Sequence of chain 1.A:
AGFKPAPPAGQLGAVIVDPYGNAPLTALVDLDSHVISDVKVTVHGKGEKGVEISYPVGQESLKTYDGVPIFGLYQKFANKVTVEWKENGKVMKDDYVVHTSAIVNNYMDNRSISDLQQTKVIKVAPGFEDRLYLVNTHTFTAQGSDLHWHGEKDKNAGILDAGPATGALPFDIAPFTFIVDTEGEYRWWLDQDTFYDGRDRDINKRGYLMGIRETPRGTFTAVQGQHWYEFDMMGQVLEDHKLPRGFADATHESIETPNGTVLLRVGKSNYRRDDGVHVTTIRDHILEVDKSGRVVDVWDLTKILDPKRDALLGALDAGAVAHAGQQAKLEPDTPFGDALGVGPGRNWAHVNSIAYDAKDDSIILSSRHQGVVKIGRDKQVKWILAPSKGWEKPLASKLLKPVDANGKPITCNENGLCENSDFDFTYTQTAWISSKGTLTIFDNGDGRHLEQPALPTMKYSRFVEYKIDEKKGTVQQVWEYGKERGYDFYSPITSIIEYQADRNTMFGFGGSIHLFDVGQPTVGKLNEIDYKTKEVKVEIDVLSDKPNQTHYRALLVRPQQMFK

Binding-site contacts:
Ligand atom O3 contacts residue TYR208 of chain 1.A at 3.9 Å.
Ligand atom N1 contacts residue VAL321 of chain 1.A at 4.4 Å.
Ligand atom C6 contacts residue TYR208 of chain 1.A at 4.0 Å (hydrophobic).
Ligand atom C4 contacts residue HS8436 of chain 1.A at 3.3 Å.
Ligand atom C1 contacts residue ILE500 of chain 1.A at 4.1 Å (hydrophobic).
Ligand atom C5 contacts residue HIS252 of chain 1.A at 4.2 Å.
Ligand atom C6 contacts residue THR557 of chain 1.A at 4.4 Å.
Ligand atom C5 contacts residue HS8436 of chain 1.A at 4.0 Å.
Ligand atom O2 contacts residue VAL321 of chain 1.A at 3.7 Å.
Ligand atom C2 contacts residue ILE500 of chain 1.A at 4.1 Å (hydrophobic).
Ligand atom N1 contacts residue THR557 of chain 1.A at 4.2 Å.
Ligand atom C1 contacts residue VAL321 of chain 1.A at 4.3 Å (hydrophobic).
Ligand atom C3 contacts residue HIS356 of chain 1.A at 4.3 Å.
Ligand atom C5 contacts residue THR501 of chain 1.A at 4.2 Å.
Ligand atom C2 contacts residue VAL321 of chain 1.A at 3.3 Å (hydrophobic).
Ligand atom C6 contacts residue THR501 of chain 1.A at 4.5 Å.
Ligand atom C4 contacts residue HIS356 of chain 1.A at 4.2 Å.
Ligand atom OH contacts residue HIS252 of chain 1.A at 3.0 Å (h-bond).
Ligand atom C6 contacts residue PHE171 of chain 1.A at 3.9 Å (hydrophobic).
Ligand atom OH contacts residue HS8436 of chain 1.A at 2.7 Å (h-bond).
Ligand atom C5 contacts residue MET210 of chain 1.A at 4.4 Å (hydrophobic).
Ligand atom C3 contacts residue VAL321 of chain 1.A at 3.4 Å (hydrophobic).
Ligand atom C5 contacts residue PHE171 of chain 1.A at 3.7 Å (hydrophobic).
Ligand atom C4 contacts residue HIS252 of chain 1.A at 3.9 Å.
Ligand atom OH contacts residue HIS356 of chain 1.A at 3.1 Å (h-bond).
Ligand atom N1 contacts residue ILE500 of chain 1.A at 4.3 Å.
Ligand atom C1 contacts residue PHE171 of chain 1.A at 4.4 Å (hydrophobic).
Ligand atom C3 contacts residue HS8436 of chain 1.A at 3.6 Å.
Ligand atom O3 contacts residue THR557 of chain 1.A at 3.5 Å.
Ligand atom C4 contacts residue PHE171 of chain 1.A at 4.2 Å (hydrophobic).

The protein below binds the small molecule below.
Small molecule (SMILES): O=[N+]([O-])c1ccc(O)cc1